Binding-site contacts:
Ligand atom C1 contacts residue ASN154 of chain 3.F at 1.4 Å.
Ligand atom C7 contacts residue ASN154 of chain 3.F at 3.2 Å.
Ligand atom C4 contacts residue ASN154 of chain 3.F at 4.2 Å.
Ligand atom N2 contacts residue ASN154 of chain 3.F at 2.9 Å (h-bond).
Ligand atom C3 contacts residue ASN154 of chain 3.F at 3.8 Å.
Ligand atom O6 contacts residue GLU150 of chain 3.F at 2.8 Å.
Ligand atom C6 contacts residue GLU150 of chain 3.F at 3.6 Å.
Ligand atom C1 contacts residue GLU150 of chain 3.F at 3.5 Å.
Ligand atom C1 contacts residue SER151 of chain 3.F at 3.8 Å.
Ligand atom C5 contacts residue ASN154 of chain 3.F at 3.7 Å.
Ligand atom O5 contacts residue GLU150 of chain 3.F at 2.8 Å.
Ligand atom O5 contacts residue ALA147 of chain 3.F at 4.4 Å.
Ligand atom C7 contacts residue THR156 of chain 3.F at 4.4 Å.
Ligand atom O6 contacts residue ALA147 of chain 3.F at 4.3 Å.
Ligand atom C5 contacts residue SER151 of chain 3.F at 4.3 Å.
Ligand atom O7 contacts residue ASN154 of chain 3.F at 3.0 Å.
Ligand atom C5 contacts residue GLU150 of chain 3.F at 3.9 Å.
Ligand atom N2 contacts residue THR156 of chain 3.F at 3.5 Å.
Ligand atom C2 contacts residue ASN154 of chain 3.F at 2.5 Å.
Ligand atom C8 contacts residue ASN154 of chain 3.F at 4.5 Å.
Ligand atom C2 contacts residue THR156 of chain 3.F at 3.8 Å.
Ligand atom C1 contacts residue THR156 of chain 3.F at 3.3 Å.
Ligand atom C5 contacts residue ALA147 of chain 3.F at 4.2 Å (hydrophobic).
Ligand atom O5 contacts residue ASN154 of chain 3.F at 2.4 Å (h-bond).
Ligand atom C3 contacts residue THR156 of chain 3.F at 4.3 Å.
Ligand atom O5 contacts residue SER151 of chain 3.F at 3.6 Å (h-bond).
Ligand atom C6 contacts residue ALA147 of chain 3.F at 3.6 Å (hydrophobic).
Ligand atom O5 contacts residue THR156 of chain 3.F at 4.3 Å.

This small molecule binds to this protein.
Small molecule (SMILES): CC(=O)N[C@@H]1[C@@H](O)[C@H](O)[C@@H](CO)O[C@H]1O

Sequence of chain 3.F:
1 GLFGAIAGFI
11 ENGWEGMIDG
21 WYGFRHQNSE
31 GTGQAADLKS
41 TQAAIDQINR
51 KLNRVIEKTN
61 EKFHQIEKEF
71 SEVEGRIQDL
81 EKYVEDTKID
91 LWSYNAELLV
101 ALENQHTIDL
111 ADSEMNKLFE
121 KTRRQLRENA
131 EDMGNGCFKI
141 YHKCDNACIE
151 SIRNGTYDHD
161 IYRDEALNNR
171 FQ